Binding-site contacts:
Ligand atom O1 contacts residue MET221 of chain 2.A at 2.5 Å (h-bond).
Ligand atom O1B contacts residue ILE104 of chain 2.A at 3.9 Å.
Ligand atom C4C contacts residue VAL188 of chain 2.A at 3.7 Å (hydrophobic).
Ligand atom C5C contacts residue VAL188 of chain 2.A at 4.1 Å (hydrophobic).
Ligand atom C5B contacts residue PHE186 of chain 2.A at 3.9 Å (hydrophobic).
Ligand atom C1B contacts residue VAL188 of chain 2.A at 3.8 Å (hydrophobic).
Ligand atom O1B contacts residue TYR128 of chain 2.A at 3.4 Å (h-bond).
Ligand atom C6B contacts residue ILE104 of chain 2.A at 3.6 Å (hydrophobic).
Ligand atom C4B contacts residue PHE186 of chain 2.A at 3.6 Å (hydrophobic).
Ligand atom C4C contacts residue VAL191 of chain 2.A at 3.0 Å (hydrophobic).
Ligand atom C5B contacts residue TYR128 of chain 2.A at 4.0 Å (hydrophobic).
Ligand atom C5A contacts residue PHE186 of chain 2.A at 3.5 Å (hydrophobic).
Ligand atom C3B contacts residue TYR152 of chain 2.A at 3.7 Å (hydrophobic).
Ligand atom C1C contacts residue TYR128 of chain 2.A at 3.9 Å (hydrophobic).
Ligand atom C1C contacts residue LEU106 of chain 2.A at 4.0 Å (hydrophobic).
Ligand atom C5C contacts residue VAL191 of chain 2.A at 3.8 Å (hydrophobic).
Ligand atom C1B contacts residue ILE104 of chain 2.A at 4.0 Å (hydrophobic).
Ligand atom C4B contacts residue TYR152 of chain 2.A at 3.8 Å (hydrophobic).
Ligand atom C3C contacts residue TYR128 of chain 2.A at 3.4 Å (hydrophobic).
Ligand atom N3A contacts residue TYR152 of chain 2.A at 3.5 Å.
Ligand atom N3A contacts residue ALA24 of chain 2.C at 3.8 Å.
Ligand atom C6B contacts residue TYR128 of chain 2.A at 3.3 Å (hydrophobic).
Ligand atom C1B contacts residue TYR128 of chain 2.A at 3.6 Å (hydrophobic).
Ligand atom C2A contacts residue TYR152 of chain 2.A at 3.6 Å (hydrophobic).
Ligand atom C2C contacts residue MET221 of chain 2.A at 4.0 Å (hydrophobic).
Ligand atom C2C contacts residue TYR197 of chain 2.A at 3.7 Å (hydrophobic).
Ligand atom C5 contacts residue MET221 of chain 2.A at 3.6 Å (hydrophobic).
Ligand atom C1C contacts residue MET221 of chain 2.A at 4.0 Å (hydrophobic).
Ligand atom O1A contacts residue PHE186 of chain 2.A at 3.0 Å.
Ligand atom C2A contacts residue PHE186 of chain 2.A at 3.3 Å (hydrophobic).
Ligand atom C5A contacts residue VAL176 of chain 2.A at 3.6 Å (hydrophobic).
Ligand atom N3A contacts residue PRO174 of chain 2.A at 3.7 Å.
Ligand atom C5A contacts residue ALA150 of chain 2.A at 4.0 Å (hydrophobic).
Ligand atom C4A contacts residue PRO174 of chain 2.A at 3.1 Å (hydrophobic).
Ligand atom C2B contacts residue VAL188 of chain 2.A at 3.5 Å (hydrophobic).
Ligand atom C5B contacts residue MET224 of chain 2.A at 3.8 Å (hydrophobic).
Ligand atom C3B contacts residue VAL188 of chain 2.A at 3.8 Å (hydrophobic).
Ligand atom C4 contacts residue LEU106 of chain 2.A at 3.5 Å (hydrophobic).
Ligand atom N2 contacts residue MET221 of chain 2.A at 3.4 Å (h-bond).
Ligand atom N3A contacts residue PHE186 of chain 2.A at 4.0 Å.

Sequence of chain 2.C:
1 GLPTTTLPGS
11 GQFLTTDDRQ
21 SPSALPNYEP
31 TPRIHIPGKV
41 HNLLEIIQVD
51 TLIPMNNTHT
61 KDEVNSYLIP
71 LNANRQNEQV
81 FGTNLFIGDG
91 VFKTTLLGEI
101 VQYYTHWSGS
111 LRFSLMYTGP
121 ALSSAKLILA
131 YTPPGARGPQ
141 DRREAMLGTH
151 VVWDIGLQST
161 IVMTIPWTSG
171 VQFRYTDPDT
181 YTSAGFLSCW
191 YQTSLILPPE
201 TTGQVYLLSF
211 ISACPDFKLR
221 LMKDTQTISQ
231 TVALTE

This small molecule binds to this protein.
Small molecule (SMILES): Cc1cc(CCCCCOc2ccc(C3=NCCO3)cc2)on1

Sequence of chain 2.A:
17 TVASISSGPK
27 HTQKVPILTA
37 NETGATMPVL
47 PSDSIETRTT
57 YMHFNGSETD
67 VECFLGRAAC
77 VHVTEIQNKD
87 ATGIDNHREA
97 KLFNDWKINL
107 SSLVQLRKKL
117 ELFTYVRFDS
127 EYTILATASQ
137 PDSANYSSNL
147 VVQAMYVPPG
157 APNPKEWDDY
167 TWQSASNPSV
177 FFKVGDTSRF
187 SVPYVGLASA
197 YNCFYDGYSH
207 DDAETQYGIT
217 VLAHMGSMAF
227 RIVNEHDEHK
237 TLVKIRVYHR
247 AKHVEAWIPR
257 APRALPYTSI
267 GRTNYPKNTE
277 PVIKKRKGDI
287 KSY